Binding-site contacts:
Ligand atom C4 contacts residue VAL7 of chain 1.E at 3.5 Å (hydrophobic).
Ligand atom CM contacts residue THR56 of chain 1.E at 3.0 Å.
Ligand atom N5 contacts residue NDP1 of chain 1.Y at 3.0 Å (h-bond).
Ligand atom N contacts residue LEU65 of chain 1.E at 3.6 Å.
Ligand atom NA4 contacts residue VAL8 of chain 1.E at 3.6 Å.
Ligand atom C13 contacts residue PHE34 of chain 1.E at 3.6 Å (hydrophobic).
Ligand atom C4A contacts residue NDP1 of chain 1.Y at 2.8 Å.
Ligand atom O2 contacts residue ARG68 of chain 1.E at 2.8 Å (salt-bridge).
Ligand atom CB contacts residue LEU31 of chain 1.E at 3.7 Å (hydrophobic).
Ligand atom NA2 contacts residue ASP30 of chain 1.E at 3.1 Å (salt-bridge).
Ligand atom OE2 contacts residue LYS32 of chain 1.E at 3.2 Å (salt-bridge).
Ligand atom O1 contacts residue ARG68 of chain 1.E at 3.5 Å (salt-bridge).
Ligand atom NA4 contacts residue NDP1 of chain 1.Y at 3.5 Å (h-bond).
Ligand atom O1 contacts residue SER35 of chain 1.E at 3.0 Å (h-bond).
Ligand atom CT contacts residue SER35 of chain 1.E at 3.6 Å.
Ligand atom N1 contacts residue ASP30 of chain 1.E at 2.9 Å (salt-bridge).
Ligand atom C4 contacts residue NDP1 of chain 1.Y at 3.0 Å.
Ligand atom N3 contacts residue VAL7 of chain 1.E at 3.4 Å.
Ligand atom C6 contacts residue NDP1 of chain 1.Y at 3.4 Å.
Ligand atom CM contacts residue ILE60 of chain 1.E at 3.6 Å (hydrophobic).
Ligand atom O2 contacts residue LEU65 of chain 1.E at 3.2 Å.
Ligand atom C4 contacts residue VAL8 of chain 1.E at 3.6 Å (hydrophobic).
Ligand atom CT contacts residue LEU65 of chain 1.E at 3.6 Å (hydrophobic).
Ligand atom N3 contacts residue VAL8 of chain 1.E at 3.1 Å (h-bond).
Ligand atom C16 contacts residue LEU31 of chain 1.E at 3.6 Å (hydrophobic).
Ligand atom CT contacts residue ARG68 of chain 1.E at 3.6 Å.
Ligand atom C13 contacts residue ILE60 of chain 1.E at 3.3 Å (hydrophobic).
Ligand atom NA4 contacts residue CYS111 of chain 1.E at 2.8 Å (h-bond).
Ligand atom C8A contacts residue NDP1 of chain 1.Y at 3.3 Å.
Ligand atom C9 contacts residue NDP1 of chain 1.Y at 3.4 Å.
Ligand atom C4A contacts residue PHE34 of chain 1.E at 3.5 Å (hydrophobic).
Ligand atom C14 contacts residue ILE60 of chain 1.E at 3.3 Å (hydrophobic).
Ligand atom N3 contacts residue PHE34 of chain 1.E at 3.5 Å.
Ligand atom NA2 contacts residue THR132 of chain 1.E at 3.0 Å (h-bond).
Ligand atom NA4 contacts residue PHE34 of chain 1.E at 3.4 Å.
Ligand atom C7 contacts residue LEU23 of chain 1.E at 3.6 Å (hydrophobic).
Ligand atom NA2 contacts residue VAL8 of chain 1.E at 3.5 Å (h-bond).
Ligand atom NA4 contacts residue VAL7 of chain 1.E at 2.6 Å (h-bond).
Ligand atom CG contacts residue SER35 of chain 1.E at 3.4 Å.
Ligand atom C4 contacts residue PHE34 of chain 1.E at 3.2 Å (hydrophobic).

A small-molecule ligand and the protein it binds are described below.
Small molecule (SMILES): CN(Cc1cnc2nc(N)nc(N)c2n1)c1ccc(C(=O)N[C@@H](CCC(=O)O)C(=O)O)cc1

Sequence of chain 1.E:
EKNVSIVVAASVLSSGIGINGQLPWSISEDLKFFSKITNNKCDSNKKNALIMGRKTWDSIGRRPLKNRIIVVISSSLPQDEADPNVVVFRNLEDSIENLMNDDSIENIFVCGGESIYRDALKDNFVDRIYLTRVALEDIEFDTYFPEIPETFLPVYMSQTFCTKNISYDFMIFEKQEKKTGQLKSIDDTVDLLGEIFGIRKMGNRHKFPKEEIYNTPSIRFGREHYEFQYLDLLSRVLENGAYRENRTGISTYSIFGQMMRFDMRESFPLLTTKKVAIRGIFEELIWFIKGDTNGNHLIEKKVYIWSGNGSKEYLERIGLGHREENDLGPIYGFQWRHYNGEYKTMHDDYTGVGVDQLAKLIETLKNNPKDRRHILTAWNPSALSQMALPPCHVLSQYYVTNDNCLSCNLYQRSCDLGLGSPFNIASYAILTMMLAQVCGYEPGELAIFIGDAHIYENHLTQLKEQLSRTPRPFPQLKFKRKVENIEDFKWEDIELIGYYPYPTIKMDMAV